Sequence of chain 1.D:
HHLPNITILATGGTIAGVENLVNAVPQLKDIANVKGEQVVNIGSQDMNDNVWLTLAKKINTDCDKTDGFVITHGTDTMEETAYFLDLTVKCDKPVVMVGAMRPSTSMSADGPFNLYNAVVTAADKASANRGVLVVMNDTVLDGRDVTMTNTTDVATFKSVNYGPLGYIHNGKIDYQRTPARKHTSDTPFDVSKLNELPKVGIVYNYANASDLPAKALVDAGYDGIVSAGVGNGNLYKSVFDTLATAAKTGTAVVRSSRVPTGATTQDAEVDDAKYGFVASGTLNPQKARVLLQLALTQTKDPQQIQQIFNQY

Binding-site contacts:
Ligand atom CA contacts residue ASP98 of chain 1.D at 3.8 Å.
Ligand atom N contacts residue ASN256 of chain 1.C at 3.4 Å (h-bond).
Ligand atom C contacts residue THR97 of chain 1.D at 3.9 Å.
Ligand atom CG contacts residue THR20 of chain 1.D at 2.9 Å.
Ligand atom O contacts residue SER66 of chain 1.D at 2.6 Å (h-bond).
Ligand atom C contacts residue SER66 of chain 1.D at 3.5 Å.
Ligand atom OXT contacts residue GLN67 of chain 1.D at 3.7 Å.
Ligand atom OD1 contacts residue ALA122 of chain 1.D at 2.8 Å (h-bond).
Ligand atom C contacts residue GLN67 of chain 1.D at 3.6 Å.
Ligand atom CG contacts residue ALA122 of chain 1.D at 3.7 Å (hydrophobic).
Ligand atom OD1 contacts residue THR97 of chain 1.D at 2.8 Å (h-bond).
Ligand atom OXT contacts residue SER66 of chain 1.D at 2.8 Å (h-bond).
Ligand atom OD2 contacts residue GLY19 of chain 1.D at 4.0 Å.
Ligand atom OD2 contacts residue THR20 of chain 1.D at 3.0 Å (h-bond).
Ligand atom CB contacts residue THR97 of chain 1.D at 3.4 Å.
Ligand atom OXT contacts residue GLY65 of chain 1.D at 3.3 Å.
Ligand atom O contacts residue ASP98 of chain 1.D at 3.1 Å (salt-bridge).
Ligand atom O contacts residue THR97 of chain 1.D at 3.3 Å (h-bond).
Ligand atom OXT contacts residue THR20 of chain 1.D at 3.9 Å.
Ligand atom CA contacts residue GLU291 of chain 1.C at 3.4 Å.
Ligand atom CA contacts residue GLN67 of chain 1.D at 4.0 Å.
Ligand atom C contacts residue GLY96 of chain 1.D at 3.5 Å.
Ligand atom CA contacts residue THR20 of chain 1.D at 3.4 Å.
Ligand atom N contacts residue GLU291 of chain 1.C at 2.7 Å (salt-bridge).
Ligand atom OD1 contacts residue THR20 of chain 1.D at 3.1 Å (h-bond).
Ligand atom CB contacts residue GLU291 of chain 1.C at 3.6 Å.
Ligand atom O contacts residue GLY96 of chain 1.D at 3.4 Å.
Ligand atom OXT contacts residue GLY19 of chain 1.D at 3.3 Å.
Ligand atom OD2 contacts residue GLY96 of chain 1.D at 3.3 Å.
Ligand atom N contacts residue GLN67 of chain 1.D at 3.0 Å (h-bond).
Ligand atom N contacts residue ASP98 of chain 1.D at 2.8 Å (salt-bridge).
Ligand atom CB contacts residue THR20 of chain 1.D at 3.2 Å.
Ligand atom C contacts residue ASP98 of chain 1.D at 3.8 Å.
Ligand atom OD2 contacts residue ALA122 of chain 1.D at 3.7 Å.
Ligand atom CB contacts residue ASP98 of chain 1.D at 3.5 Å.
Ligand atom O contacts residue GLN67 of chain 1.D at 3.9 Å.
Ligand atom OD1 contacts residue MET123 of chain 1.D at 4.1 Å.
Ligand atom OXT contacts residue GLY96 of chain 1.D at 3.2 Å.
Ligand atom CG contacts residue THR97 of chain 1.D at 2.9 Å.
Ligand atom OD2 contacts residue THR97 of chain 1.D at 3.0 Å (h-bond).

Sequence of chain 1.C:
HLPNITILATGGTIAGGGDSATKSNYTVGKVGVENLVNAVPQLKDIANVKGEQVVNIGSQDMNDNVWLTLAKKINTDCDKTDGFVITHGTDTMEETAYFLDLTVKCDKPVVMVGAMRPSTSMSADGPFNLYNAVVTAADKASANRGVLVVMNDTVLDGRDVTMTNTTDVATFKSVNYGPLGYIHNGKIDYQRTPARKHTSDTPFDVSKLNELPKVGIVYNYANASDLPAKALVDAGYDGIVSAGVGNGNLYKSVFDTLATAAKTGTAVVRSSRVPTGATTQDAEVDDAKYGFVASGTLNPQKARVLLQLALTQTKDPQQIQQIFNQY

The small molecule below binds the protein below.
Small molecule (SMILES): N[C@@H](CC(=O)O)C(=O)O